A small-molecule ligand and the protein it binds are described below.
Small molecule (SMILES): CC(=O)N[C@H]1[C@H](O[C@H]2[C@H](O)[C@@H](NC(C)=O)CO[C@@H]2CO)O[C@H](CO)[C@@H](O[C@@H]2O[C@H](CO[C@H]3O[C@H](CO)[C@@H](O)[C@H](O)[C@@H]3O)[C@@H](O)[C@H](O[C@H]3O[C@H](CO)[C@@H](O)[C@H](O)[C@@H]3O)[C@@H]2O)[C@@H]1O

Sequence of chain 1.B:
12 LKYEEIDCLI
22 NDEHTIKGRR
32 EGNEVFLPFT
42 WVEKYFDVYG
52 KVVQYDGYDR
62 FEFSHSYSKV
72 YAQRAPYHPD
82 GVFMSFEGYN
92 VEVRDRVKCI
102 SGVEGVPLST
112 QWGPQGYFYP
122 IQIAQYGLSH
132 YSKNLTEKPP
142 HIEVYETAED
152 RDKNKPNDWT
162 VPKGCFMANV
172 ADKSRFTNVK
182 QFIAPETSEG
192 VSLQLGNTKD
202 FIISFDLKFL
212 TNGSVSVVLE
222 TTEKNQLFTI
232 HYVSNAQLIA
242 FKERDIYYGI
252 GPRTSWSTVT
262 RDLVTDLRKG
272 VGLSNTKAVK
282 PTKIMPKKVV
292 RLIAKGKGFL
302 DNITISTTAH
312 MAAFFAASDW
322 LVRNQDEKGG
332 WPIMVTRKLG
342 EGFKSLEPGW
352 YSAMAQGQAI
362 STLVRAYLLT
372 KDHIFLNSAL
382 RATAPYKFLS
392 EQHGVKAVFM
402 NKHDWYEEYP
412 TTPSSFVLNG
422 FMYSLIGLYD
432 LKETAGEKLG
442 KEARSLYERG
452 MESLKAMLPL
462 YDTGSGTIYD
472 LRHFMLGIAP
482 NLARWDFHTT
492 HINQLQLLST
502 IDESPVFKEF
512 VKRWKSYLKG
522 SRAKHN

Binding-site contacts:
Ligand atom C6 contacts residue ARG176 of chain 1.B at 3.9 Å.
Ligand atom O7 contacts residue ARG176 of chain 1.B at 3.2 Å (salt-bridge).
Ligand atom C2 contacts residue ASP302 of chain 1.B at 3.6 Å.
Ligand atom N2 contacts residue THR178 of chain 1.B at 3.6 Å.
Ligand atom N2 contacts residue ASP207 of chain 1.B at 3.5 Å (salt-bridge).
Ligand atom O3 contacts residue THR178 of chain 1.B at 4.0 Å.
Ligand atom C3 contacts residue THR178 of chain 1.B at 3.8 Å.
Ligand atom C1 contacts residue ASN303 of chain 1.B at 1.4 Å.
Ligand atom C5 contacts residue ASN303 of chain 1.B at 3.6 Å.
Ligand atom C8 contacts residue ARG176 of chain 1.B at 4.0 Å.
Ligand atom C6 contacts residue BMA3 of chain 1.G at 4.0 Å.
Ligand atom C7 contacts residue ASP207 of chain 1.B at 3.5 Å.
Ligand atom O5 contacts residue ASN303 of chain 1.B at 2.3 Å (h-bond).
Ligand atom C8 contacts residue ASP302 of chain 1.B at 3.8 Å.
Ligand atom O6 contacts residue MAN4 of chain 1.G at 3.6 Å.
Ligand atom N2 contacts residue ASN303 of chain 1.B at 2.9 Å (h-bond).
Ligand atom C8 contacts residue TRP257 of chain 1.B at 3.7 Å (hydrophobic).
Ligand atom C7 contacts residue ASP302 of chain 1.B at 3.7 Å.
Ligand atom C3 contacts residue ASN303 of chain 1.B at 3.8 Å.
Ligand atom O4 contacts residue PHE177 of chain 1.B at 4.1 Å.
Ligand atom C2 contacts residue ASP207 of chain 1.B at 3.6 Å.
Ligand atom O7 contacts residue ASP207 of chain 1.B at 3.6 Å (salt-bridge).
Ligand atom C2 contacts residue ASN303 of chain 1.B at 2.5 Å.
Ligand atom O5 contacts residue ARG176 of chain 1.B at 3.2 Å (salt-bridge).
Ligand atom C7 contacts residue ASN303 of chain 1.B at 3.9 Å.
Ligand atom O6 contacts residue BMA3 of chain 1.G at 3.0 Å (h-bond).
Ligand atom C5 contacts residue ARG176 of chain 1.B at 4.0 Å.
Ligand atom C1 contacts residue ASP302 of chain 1.B at 3.3 Å.
Ligand atom N2 contacts residue ASP302 of chain 1.B at 2.8 Å (salt-bridge).
Ligand atom O6 contacts residue ARG176 of chain 1.B at 3.1 Å (salt-bridge).
Ligand atom C5 contacts residue PHE177 of chain 1.B at 3.9 Å (hydrophobic).
Ligand atom C3 contacts residue ARG176 of chain 1.B at 3.9 Å.
Ligand atom C1 contacts residue PHE177 of chain 1.B at 4.0 Å (hydrophobic).
Ligand atom C1 contacts residue ARG176 of chain 1.B at 4.1 Å.
Ligand atom O4 contacts residue ARG176 of chain 1.B at 4.0 Å.
Ligand atom C7 contacts residue ARG176 of chain 1.B at 4.1 Å.
Ligand atom C1 contacts residue ASP207 of chain 1.B at 3.7 Å.
Ligand atom C8 contacts residue ASP207 of chain 1.B at 3.9 Å.
Ligand atom O7 contacts residue PHE177 of chain 1.B at 3.5 Å (h-bond).
Ligand atom O3 contacts residue ARG176 of chain 1.B at 3.1 Å (salt-bridge).